This protein binds this small molecule.
Small molecule (SMILES): CC(=O)N[C@@H]1[C@@H](O)[C@H](O)[C@@H](CO)O[C@H]1O

Sequence of chain 1.C:
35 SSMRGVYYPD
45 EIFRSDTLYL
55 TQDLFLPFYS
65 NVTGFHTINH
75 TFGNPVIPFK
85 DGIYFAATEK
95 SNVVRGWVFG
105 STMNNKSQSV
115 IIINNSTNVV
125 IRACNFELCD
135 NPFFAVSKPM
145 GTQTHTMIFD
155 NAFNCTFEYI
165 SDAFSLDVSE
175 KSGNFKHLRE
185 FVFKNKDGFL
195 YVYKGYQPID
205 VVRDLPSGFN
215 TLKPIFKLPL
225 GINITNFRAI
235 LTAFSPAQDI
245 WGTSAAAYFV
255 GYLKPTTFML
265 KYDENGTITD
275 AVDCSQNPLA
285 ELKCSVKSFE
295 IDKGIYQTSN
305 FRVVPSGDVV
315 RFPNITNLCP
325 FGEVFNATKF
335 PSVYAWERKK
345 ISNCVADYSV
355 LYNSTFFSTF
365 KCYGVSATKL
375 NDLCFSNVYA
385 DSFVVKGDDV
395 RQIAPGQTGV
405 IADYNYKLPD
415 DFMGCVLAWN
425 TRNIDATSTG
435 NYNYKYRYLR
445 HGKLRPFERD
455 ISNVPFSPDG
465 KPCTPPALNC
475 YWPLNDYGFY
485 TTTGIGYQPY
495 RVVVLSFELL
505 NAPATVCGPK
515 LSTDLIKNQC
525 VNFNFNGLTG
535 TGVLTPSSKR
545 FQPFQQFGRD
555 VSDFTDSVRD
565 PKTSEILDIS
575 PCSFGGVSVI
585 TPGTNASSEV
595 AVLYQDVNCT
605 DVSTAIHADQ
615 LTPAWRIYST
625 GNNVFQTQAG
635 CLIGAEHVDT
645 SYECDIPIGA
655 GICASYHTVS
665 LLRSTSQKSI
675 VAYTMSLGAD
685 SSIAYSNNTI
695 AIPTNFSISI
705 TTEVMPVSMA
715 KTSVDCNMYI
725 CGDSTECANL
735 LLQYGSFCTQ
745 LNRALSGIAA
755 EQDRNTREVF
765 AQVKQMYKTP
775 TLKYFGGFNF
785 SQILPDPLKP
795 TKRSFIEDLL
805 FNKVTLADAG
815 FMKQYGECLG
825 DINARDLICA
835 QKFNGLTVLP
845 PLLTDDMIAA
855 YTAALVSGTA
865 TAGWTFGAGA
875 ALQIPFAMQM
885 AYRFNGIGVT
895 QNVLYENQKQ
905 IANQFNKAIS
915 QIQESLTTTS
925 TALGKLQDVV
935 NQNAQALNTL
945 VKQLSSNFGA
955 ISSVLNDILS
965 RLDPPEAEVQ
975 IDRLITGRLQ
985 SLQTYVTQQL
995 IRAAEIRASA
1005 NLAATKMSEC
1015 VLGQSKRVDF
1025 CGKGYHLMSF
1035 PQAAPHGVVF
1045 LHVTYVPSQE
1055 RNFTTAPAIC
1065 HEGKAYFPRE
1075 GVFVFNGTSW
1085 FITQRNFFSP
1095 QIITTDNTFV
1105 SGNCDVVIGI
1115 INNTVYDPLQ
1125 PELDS

Binding-site contacts:
Ligand atom C2 contacts residue GLU821 of chain 1.C at 3.7 Å.
Ligand atom C3 contacts residue ASN589 of chain 1.C at 3.9 Å.
Ligand atom C2 contacts residue ASN589 of chain 1.C at 2.6 Å.
Ligand atom C8 contacts residue ASN589 of chain 1.C at 3.5 Å.
Ligand atom C5 contacts residue GLU821 of chain 1.C at 3.9 Å.
Ligand atom O5 contacts residue ASN589 of chain 1.C at 2.4 Å (h-bond).
Ligand atom C1 contacts residue ASN589 of chain 1.C at 1.5 Å.
Ligand atom O5 contacts residue TYR819 of chain 1.C at 3.7 Å.
Ligand atom C5 contacts residue ASN589 of chain 1.C at 3.7 Å.
Ligand atom C4 contacts residue GLU821 of chain 1.C at 3.5 Å.
Ligand atom O5 contacts residue GLU821 of chain 1.C at 3.7 Å.
Ligand atom O6 contacts residue TYR819 of chain 1.C at 2.7 Å (h-bond).
Ligand atom O3 contacts residue GLU821 of chain 1.C at 4.1 Å.
Ligand atom C6 contacts residue GLU821 of chain 1.C at 4.1 Å.
Ligand atom C3 contacts residue GLU821 of chain 1.C at 4.0 Å.
Ligand atom N2 contacts residue ASN589 of chain 1.C at 2.9 Å (h-bond).
Ligand atom C1 contacts residue GLU821 of chain 1.C at 4.2 Å.
Ligand atom C7 contacts residue ASN589 of chain 1.C at 3.6 Å.
Ligand atom O7 contacts residue ASN589 of chain 1.C at 3.9 Å.
Ligand atom C6 contacts residue TYR819 of chain 1.C at 3.4 Å (hydrophobic).
Ligand atom C4 contacts residue ASN589 of chain 1.C at 4.3 Å.